Sequence of chain 1.A:
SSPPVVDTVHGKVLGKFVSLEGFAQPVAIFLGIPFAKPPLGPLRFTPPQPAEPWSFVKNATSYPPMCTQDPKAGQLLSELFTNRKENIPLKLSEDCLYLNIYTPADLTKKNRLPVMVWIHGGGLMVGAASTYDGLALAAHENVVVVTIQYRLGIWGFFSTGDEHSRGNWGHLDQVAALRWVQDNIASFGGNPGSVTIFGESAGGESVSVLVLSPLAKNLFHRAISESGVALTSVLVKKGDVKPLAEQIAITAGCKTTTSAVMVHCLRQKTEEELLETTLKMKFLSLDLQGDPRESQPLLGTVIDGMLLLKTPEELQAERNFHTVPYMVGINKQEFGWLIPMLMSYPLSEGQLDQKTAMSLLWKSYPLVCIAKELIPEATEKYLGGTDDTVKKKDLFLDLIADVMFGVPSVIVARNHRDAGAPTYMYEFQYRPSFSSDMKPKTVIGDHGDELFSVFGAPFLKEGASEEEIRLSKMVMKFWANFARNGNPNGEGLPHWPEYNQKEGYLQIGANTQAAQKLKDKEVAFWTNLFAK

Binding-site contacts:
Ligand atom C2 contacts residue ASN61 of chain 1.A at 2.5 Å.
Ligand atom C4 contacts residue ASN61 of chain 1.A at 4.3 Å.
Ligand atom C3 contacts residue ASN61 of chain 1.A at 3.8 Å.
Ligand atom C6 contacts residue THR63 of chain 1.A at 3.9 Å.
Ligand atom O6 contacts residue THR63 of chain 1.A at 3.5 Å (h-bond).
Ligand atom C5 contacts residue THR63 of chain 1.A at 3.1 Å.
Ligand atom C6 contacts residue SER64 of chain 1.A at 3.7 Å.
Ligand atom O6 contacts residue SER64 of chain 1.A at 2.7 Å (h-bond).
Ligand atom C5 contacts residue ASN61 of chain 1.A at 3.7 Å.
Ligand atom O5 contacts residue THR63 of chain 1.A at 3.3 Å (h-bond).
Ligand atom C1 contacts residue ASN61 of chain 1.A at 1.4 Å.
Ligand atom C4 contacts residue THR63 of chain 1.A at 4.3 Å.
Ligand atom O5 contacts residue ASN61 of chain 1.A at 2.4 Å (h-bond).
Ligand atom C1 contacts residue THR63 of chain 1.A at 3.4 Å.
Ligand atom O7 contacts residue ASN61 of chain 1.A at 2.9 Å (h-bond).
Ligand atom N2 contacts residue ASN61 of chain 1.A at 2.8 Å (h-bond).
Ligand atom C7 contacts residue ASN61 of chain 1.A at 3.1 Å.

A small-molecule ligand and the protein it binds are described below.
Small molecule (SMILES): CC(=O)N[C@H]1[C@H](O[C@H]2[C@H](O)[C@@H](NC(C)=O)CO[C@@H]2CO)O[C@H](CO)[C@@H](O)[C@@H]1O